Sequence of chain 1.A:
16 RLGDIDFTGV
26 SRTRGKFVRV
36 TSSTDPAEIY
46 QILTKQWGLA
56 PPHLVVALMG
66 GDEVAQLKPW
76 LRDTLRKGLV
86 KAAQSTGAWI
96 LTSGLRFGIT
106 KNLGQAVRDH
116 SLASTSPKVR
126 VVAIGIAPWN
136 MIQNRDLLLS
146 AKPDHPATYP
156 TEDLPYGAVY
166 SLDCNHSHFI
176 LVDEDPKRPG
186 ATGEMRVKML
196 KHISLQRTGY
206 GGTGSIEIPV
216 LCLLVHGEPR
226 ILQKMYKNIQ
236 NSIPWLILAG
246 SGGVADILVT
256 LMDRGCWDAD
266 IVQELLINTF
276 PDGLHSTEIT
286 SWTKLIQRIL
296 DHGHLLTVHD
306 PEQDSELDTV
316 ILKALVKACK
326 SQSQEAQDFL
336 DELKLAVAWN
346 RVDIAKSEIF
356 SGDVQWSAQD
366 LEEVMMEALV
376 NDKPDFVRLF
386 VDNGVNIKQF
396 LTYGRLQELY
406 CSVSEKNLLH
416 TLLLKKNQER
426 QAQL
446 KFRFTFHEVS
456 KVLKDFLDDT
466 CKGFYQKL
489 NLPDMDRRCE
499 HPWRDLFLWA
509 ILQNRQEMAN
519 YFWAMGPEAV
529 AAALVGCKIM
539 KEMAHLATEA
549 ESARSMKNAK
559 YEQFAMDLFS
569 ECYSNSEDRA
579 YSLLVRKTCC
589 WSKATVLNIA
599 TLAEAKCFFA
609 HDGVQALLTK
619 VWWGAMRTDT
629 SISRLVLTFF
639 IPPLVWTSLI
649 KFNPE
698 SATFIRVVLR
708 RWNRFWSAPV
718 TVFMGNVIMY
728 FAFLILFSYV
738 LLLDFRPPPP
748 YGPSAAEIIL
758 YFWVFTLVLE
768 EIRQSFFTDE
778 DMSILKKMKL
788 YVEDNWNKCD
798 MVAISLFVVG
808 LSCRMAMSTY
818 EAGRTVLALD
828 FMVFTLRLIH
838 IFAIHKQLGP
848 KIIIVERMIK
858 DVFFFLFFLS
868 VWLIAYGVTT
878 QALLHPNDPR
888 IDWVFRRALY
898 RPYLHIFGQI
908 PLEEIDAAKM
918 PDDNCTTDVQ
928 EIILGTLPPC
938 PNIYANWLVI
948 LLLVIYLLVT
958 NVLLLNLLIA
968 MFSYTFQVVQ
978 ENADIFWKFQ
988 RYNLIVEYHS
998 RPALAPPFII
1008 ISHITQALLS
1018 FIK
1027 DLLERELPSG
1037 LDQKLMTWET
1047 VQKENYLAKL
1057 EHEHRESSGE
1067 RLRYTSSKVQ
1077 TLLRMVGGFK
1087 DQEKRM

This small molecule binds to this protein.
Small molecule (SMILES): C[C@@H]1CC[C@@]2(OC1)O[C@H]1C[C@H]3[C@@H]4CC=C5C[C@@H](O)CC[C@]5(C)[C@H]4CC[C@]3(C)[C@H]1[C@@H]2C

Binding-site contacts:
Ligand atom C8 contacts residue YUY1 of chain 1.W at 4.2 Å.
Ligand atom O1 contacts residue YUY1 of chain 1.W at 3.8 Å.
Ligand atom C21 contacts residue ASP889 of chain 1.A at 4.0 Å.
Ligand atom C15 contacts residue YUY1 of chain 1.W at 3.7 Å.
Ligand atom C1 contacts residue YUY1 of chain 1.W at 4.4 Å.
Ligand atom C13 contacts residue PHE892 of chain 1.A at 4.2 Å (hydrophobic).
Ligand atom C16 contacts residue YUY1 of chain 1.W at 3.7 Å.
Ligand atom C7 contacts residue PHE892 of chain 1.A at 4.2 Å (hydrophobic).
Ligand atom C9 contacts residue PHE892 of chain 1.A at 4.1 Å (hydrophobic).
Ligand atom C19 contacts residue ILE888 of chain 1.A at 3.8 Å (hydrophobic).
Ligand atom C17 contacts residue ASP889 of chain 1.A at 4.3 Å.
Ligand atom C6 contacts residue PHE892 of chain 1.A at 3.7 Å (hydrophobic).
Ligand atom C10 contacts residue PHE892 of chain 1.A at 4.3 Å (hydrophobic).
Ligand atom C contacts residue YUY1 of chain 1.W at 3.3 Å.
Ligand atom O1 contacts residue ASP889 of chain 1.A at 4.5 Å.
Ligand atom C21 contacts residue ILE888 of chain 1.A at 4.5 Å (hydrophobic).
Ligand atom C26 contacts residue YUY1 of chain 1.W at 4.2 Å.
Ligand atom C22 contacts residue YUY1 of chain 1.W at 4.0 Å.
Ligand atom C16 contacts residue ASP889 of chain 1.A at 4.1 Å.
Ligand atom C11 contacts residue PHE892 of chain 1.A at 3.6 Å (hydrophobic).
Ligand atom C25 contacts residue PHE892 of chain 1.A at 4.4 Å (hydrophobic).
Ligand atom C22 contacts residue ASP889 of chain 1.A at 4.0 Å.
Ligand atom C12 contacts residue PHE892 of chain 1.A at 4.2 Å (hydrophobic).
Ligand atom C21 contacts residue YUY1 of chain 1.W at 4.5 Å.
Ligand atom C20 contacts residue ILE888 of chain 1.A at 4.2 Å (hydrophobic).